Sequence of chain 1.A:
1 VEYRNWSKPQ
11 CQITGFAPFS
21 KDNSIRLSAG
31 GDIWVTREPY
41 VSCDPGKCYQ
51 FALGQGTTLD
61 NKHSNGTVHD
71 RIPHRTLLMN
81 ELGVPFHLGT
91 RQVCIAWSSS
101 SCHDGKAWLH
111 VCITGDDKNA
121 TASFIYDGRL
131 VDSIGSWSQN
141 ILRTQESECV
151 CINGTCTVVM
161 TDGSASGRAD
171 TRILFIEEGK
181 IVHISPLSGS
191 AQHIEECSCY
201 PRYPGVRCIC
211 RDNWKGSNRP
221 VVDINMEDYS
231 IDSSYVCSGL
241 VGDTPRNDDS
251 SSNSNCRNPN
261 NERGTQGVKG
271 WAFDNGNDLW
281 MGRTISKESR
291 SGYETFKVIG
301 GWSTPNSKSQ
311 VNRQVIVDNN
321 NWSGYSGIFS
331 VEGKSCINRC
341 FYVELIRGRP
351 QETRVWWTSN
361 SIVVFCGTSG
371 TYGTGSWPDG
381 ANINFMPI

Binding-site contacts:
Ligand atom C5 contacts residue ASP70 of chain 1.A at 3.9 Å.
Ligand atom C9 contacts residue ARG143 of chain 1.A at 3.4 Å.
Ligand atom C4 contacts residue ASP70 of chain 1.A at 3.4 Å.
Ligand atom C7 contacts residue TYR325 of chain 1.A at 3.0 Å (hydrophobic).
Ligand atom O1B contacts residue ARG211 of chain 1.A at 3.0 Å (salt-bridge).
Ligand atom C91 contacts residue ARG143 of chain 1.A at 3.9 Å.
Ligand atom C1 contacts residue TYR325 of chain 1.A at 3.3 Å (hydrophobic).
Ligand atom O1A contacts residue ARG37 of chain 1.A at 2.9 Å (salt-bridge).
Ligand atom C6 contacts residue TYR325 of chain 1.A at 3.6 Å (hydrophobic).
Ligand atom O10 contacts residue ARG71 of chain 1.A at 2.8 Å (salt-bridge).
Ligand atom O1B contacts residue ARG290 of chain 1.A at 2.7 Å (salt-bridge).
Ligand atom C3 contacts residue TYR325 of chain 1.A at 3.1 Å (hydrophobic).
Ligand atom C1 contacts residue ARG37 of chain 1.A at 4.1 Å.
Ligand atom C91 contacts residue ILE141 of chain 1.A at 3.9 Å (hydrophobic).
Ligand atom C1 contacts residue ARG290 of chain 1.A at 3.5 Å.
Ligand atom O1A contacts residue TYR325 of chain 1.A at 3.5 Å (h-bond).
Ligand atom C82 contacts residue ARG211 of chain 1.A at 3.6 Å.
Ligand atom C2 contacts residue ASP70 of chain 1.A at 4.0 Å.
Ligand atom O1B contacts residue TYR325 of chain 1.A at 3.2 Å (h-bond).
Ligand atom C7 contacts residue ARG211 of chain 1.A at 3.8 Å.
Ligand atom C2 contacts residue TYR325 of chain 1.A at 3.2 Å (hydrophobic).
Ligand atom C6 contacts residue GLU196 of chain 1.A at 3.6 Å.
Ligand atom C7 contacts residue GLU196 of chain 1.A at 4.0 Å.
Ligand atom C10 contacts residue ARG71 of chain 1.A at 3.9 Å.
Ligand atom C81 contacts residue GLU195 of chain 1.A at 3.6 Å.
Ligand atom C8 contacts residue ARG143 of chain 1.A at 4.0 Å.
Ligand atom C3 contacts residue GLU38 of chain 1.A at 3.7 Å.
Ligand atom C81 contacts residue ARG143 of chain 1.A at 4.0 Å.
Ligand atom C3 contacts residue ARG37 of chain 1.A at 3.8 Å.
Ligand atom C4 contacts residue GLU38 of chain 1.A at 3.6 Å.
Ligand atom C3 contacts residue ASP70 of chain 1.A at 3.3 Å.
Ligand atom C11 contacts residue TRP97 of chain 1.A at 3.8 Å (hydrophobic).
Ligand atom N4 contacts residue ASP70 of chain 1.A at 2.7 Å (salt-bridge).
Ligand atom C4 contacts residue TYR325 of chain 1.A at 3.5 Å (hydrophobic).
Ligand atom O1A contacts residue ARG290 of chain 1.A at 2.8 Å (salt-bridge).
Ligand atom N4 contacts residue GLU38 of chain 1.A at 2.9 Å (salt-bridge).
Ligand atom C82 contacts residue ASN213 of chain 1.A at 3.7 Å.
Ligand atom C9 contacts residue ALA165 of chain 1.A at 3.9 Å (hydrophobic).
Ligand atom C82 contacts residue GLU195 of chain 1.A at 3.9 Å.
Ligand atom O10 contacts residue ASP70 of chain 1.A at 3.5 Å.

A protein and the small-molecule ligand that binds it are described below.
Small molecule (SMILES): CCC(CC)O[C@@H]1C=C(C(=O)O)C[C@H](N)[C@H]1NC(C)=O